Sequence of chain 1.C:
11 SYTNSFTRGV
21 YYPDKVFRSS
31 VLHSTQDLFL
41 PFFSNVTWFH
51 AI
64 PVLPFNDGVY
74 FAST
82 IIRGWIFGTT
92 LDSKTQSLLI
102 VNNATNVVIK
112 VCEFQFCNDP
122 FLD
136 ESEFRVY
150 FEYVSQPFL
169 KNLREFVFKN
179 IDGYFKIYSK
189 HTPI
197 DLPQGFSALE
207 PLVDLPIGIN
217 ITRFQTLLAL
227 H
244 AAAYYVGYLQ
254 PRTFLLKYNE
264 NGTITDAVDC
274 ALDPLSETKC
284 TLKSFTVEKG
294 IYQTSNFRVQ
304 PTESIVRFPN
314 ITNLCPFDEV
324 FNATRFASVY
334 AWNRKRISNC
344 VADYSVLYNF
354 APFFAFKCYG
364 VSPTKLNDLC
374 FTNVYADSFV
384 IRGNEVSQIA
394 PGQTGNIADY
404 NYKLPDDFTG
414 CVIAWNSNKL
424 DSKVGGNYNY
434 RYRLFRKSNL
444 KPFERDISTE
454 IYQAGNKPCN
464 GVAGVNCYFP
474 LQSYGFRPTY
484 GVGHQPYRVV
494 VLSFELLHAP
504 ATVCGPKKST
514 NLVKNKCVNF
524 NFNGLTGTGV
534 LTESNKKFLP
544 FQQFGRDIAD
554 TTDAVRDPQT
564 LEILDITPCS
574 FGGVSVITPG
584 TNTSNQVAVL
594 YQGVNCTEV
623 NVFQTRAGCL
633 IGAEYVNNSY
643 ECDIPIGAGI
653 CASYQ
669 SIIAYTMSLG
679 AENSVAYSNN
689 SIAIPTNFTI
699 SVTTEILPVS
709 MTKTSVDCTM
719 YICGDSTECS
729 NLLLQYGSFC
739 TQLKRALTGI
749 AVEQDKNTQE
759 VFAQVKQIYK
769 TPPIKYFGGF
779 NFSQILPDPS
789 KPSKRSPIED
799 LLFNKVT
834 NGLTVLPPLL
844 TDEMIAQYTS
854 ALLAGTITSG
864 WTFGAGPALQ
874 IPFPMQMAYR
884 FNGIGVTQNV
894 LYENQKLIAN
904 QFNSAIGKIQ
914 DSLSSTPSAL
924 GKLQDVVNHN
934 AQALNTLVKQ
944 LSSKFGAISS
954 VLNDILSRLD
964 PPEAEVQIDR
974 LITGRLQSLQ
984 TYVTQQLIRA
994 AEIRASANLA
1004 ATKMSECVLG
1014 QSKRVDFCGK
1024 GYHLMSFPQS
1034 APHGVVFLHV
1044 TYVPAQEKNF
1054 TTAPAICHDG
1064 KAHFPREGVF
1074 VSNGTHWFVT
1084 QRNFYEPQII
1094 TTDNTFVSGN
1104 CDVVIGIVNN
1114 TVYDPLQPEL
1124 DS

This protein binds this small molecule.
Small molecule (SMILES): CC(=O)N[C@@H]1[C@@H](O)[C@H](O)[C@@H](CO)O[C@H]1O

Binding-site contacts:
Ligand atom N2 contacts residue ASN14 of chain 1.C at 4.1 Å.
Ligand atom C8 contacts residue PHE43 of chain 1.C at 3.3 Å (hydrophobic).
Ligand atom C8 contacts residue ASN14 of chain 1.C at 3.5 Å.
Ligand atom O7 contacts residue ASN45 of chain 1.C at 4.4 Å.
Ligand atom C5 contacts residue ASN45 of chain 1.C at 3.7 Å.
Ligand atom C4 contacts residue ASN45 of chain 1.C at 4.2 Å.
Ligand atom O5 contacts residue TYR12 of chain 1.C at 4.3 Å.
Ligand atom C1 contacts residue ASN45 of chain 1.C at 1.4 Å.
Ligand atom C7 contacts residue ASN45 of chain 1.C at 3.9 Å.
Ligand atom C2 contacts residue ASN45 of chain 1.C at 2.5 Å.
Ligand atom O5 contacts residue ASN45 of chain 1.C at 2.4 Å (h-bond).
Ligand atom N2 contacts residue ASN45 of chain 1.C at 2.9 Å (h-bond).
Ligand atom C3 contacts residue ASN45 of chain 1.C at 3.8 Å.
Ligand atom C7 contacts residue ASN14 of chain 1.C at 4.3 Å.